The protein below binds the small molecule below.
Small molecule (SMILES): Nc1ncnc2c1ncn2[C@@H]1O[C@H](COP(=O)(O)OP(=O)(O)OP(O)(O)=S)[C@@H](O)[C@H]1O

Sequence of chain 1.B:
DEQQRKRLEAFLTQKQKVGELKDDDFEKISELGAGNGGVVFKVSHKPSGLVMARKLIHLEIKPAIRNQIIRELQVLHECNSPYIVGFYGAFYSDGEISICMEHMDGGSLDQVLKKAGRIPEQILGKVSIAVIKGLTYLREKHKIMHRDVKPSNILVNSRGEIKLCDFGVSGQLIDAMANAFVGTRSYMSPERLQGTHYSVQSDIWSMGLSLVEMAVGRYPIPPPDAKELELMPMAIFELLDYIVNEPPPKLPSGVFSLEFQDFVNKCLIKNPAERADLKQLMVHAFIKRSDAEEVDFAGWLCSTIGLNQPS

Binding-site contacts:
Ligand atom O2B contacts residue GLY99 of chain 1.B at 3.4 Å.
Ligand atom O3A contacts residue MG1 of chain 1.I at 2.1 Å.
Ligand atom C2 contacts residue LEU96 of chain 1.B at 3.6 Å (hydrophobic).
Ligand atom O2' contacts residue LEU96 of chain 1.B at 3.7 Å.
Ligand atom O3G contacts residue ASP212 of chain 1.B at 3.8 Å.
Ligand atom O2' contacts residue GLN175 of chain 1.B at 2.5 Å (h-bond).
Ligand atom C8 contacts residue VAL104 of chain 1.B at 3.7 Å (hydrophobic).
Ligand atom N6 contacts residue MET165 of chain 1.B at 3.3 Å.
Ligand atom O5' contacts residue MG1 of chain 1.I at 3.0 Å.
Ligand atom O3B contacts residue LYS214 of chain 1.B at 2.9 Å (salt-bridge).
Ligand atom O3G contacts residue LCJ1 of chain 1.K at 3.6 Å.
Ligand atom O3G contacts residue LYS214 of chain 1.B at 3.7 Å.
Ligand atom O3B contacts residue SER216 of chain 1.B at 3.7 Å.
Ligand atom C5' contacts residue SER216 of chain 1.B at 3.5 Å.
Ligand atom C5' contacts residue MG1 of chain 1.I at 3.6 Å.
Ligand atom C6 contacts residue LEU219 of chain 1.B at 3.5 Å (hydrophobic).
Ligand atom PB contacts residue MG1 of chain 1.I at 3.5 Å.
Ligand atom S1G contacts residue LYS214 of chain 1.B at 3.4 Å (salt-bridge).
Ligand atom PA contacts residue MG1 of chain 1.I at 2.8 Å.
Ligand atom O2' contacts residue SER172 of chain 1.B at 3.7 Å.
Ligand atom C2' contacts residue GLN175 of chain 1.B at 3.8 Å.
Ligand atom N6 contacts residue LEU219 of chain 1.B at 3.3 Å.
Ligand atom S1G contacts residue ASN100 of chain 1.B at 3.8 Å.
Ligand atom C2' contacts residue SER172 of chain 1.B at 3.7 Å.
Ligand atom O1B contacts residue SER216 of chain 1.B at 3.5 Å (h-bond).
Ligand atom O2A contacts residue GLY99 of chain 1.B at 3.4 Å.
Ligand atom O2G contacts residue LYS214 of chain 1.B at 1.3 Å (salt-bridge).
Ligand atom O3' contacts residue GLN175 of chain 1.B at 3.6 Å.
Ligand atom S1G contacts residue ARG689 of chain 1.A at 3.7 Å.
Ligand atom PA contacts residue LYS119 of chain 1.B at 3.7 Å.
Ligand atom O2A contacts residue ALA98 of chain 1.B at 3.8 Å.
Ligand atom O2G contacts residue ASP212 of chain 1.B at 3.5 Å (salt-bridge).
Ligand atom O3' contacts residue GLY97 of chain 1.B at 3.5 Å.
Ligand atom O3G contacts residue MG1 of chain 1.I at 2.9 Å.
Ligand atom N1 contacts residue ALA117 of chain 1.B at 3.8 Å.
Ligand atom PG contacts residue LYS214 of chain 1.B at 2.5 Å.
Ligand atom O1A contacts residue LYS119 of chain 1.B at 2.5 Å (salt-bridge).
Ligand atom N7 contacts residue MET165 of chain 1.B at 3.3 Å.
Ligand atom O1A contacts residue MG1 of chain 1.I at 3.0 Å.
Ligand atom O3G contacts residue ASN217 of chain 1.B at 3.7 Å.

Sequence of chain 1.A:
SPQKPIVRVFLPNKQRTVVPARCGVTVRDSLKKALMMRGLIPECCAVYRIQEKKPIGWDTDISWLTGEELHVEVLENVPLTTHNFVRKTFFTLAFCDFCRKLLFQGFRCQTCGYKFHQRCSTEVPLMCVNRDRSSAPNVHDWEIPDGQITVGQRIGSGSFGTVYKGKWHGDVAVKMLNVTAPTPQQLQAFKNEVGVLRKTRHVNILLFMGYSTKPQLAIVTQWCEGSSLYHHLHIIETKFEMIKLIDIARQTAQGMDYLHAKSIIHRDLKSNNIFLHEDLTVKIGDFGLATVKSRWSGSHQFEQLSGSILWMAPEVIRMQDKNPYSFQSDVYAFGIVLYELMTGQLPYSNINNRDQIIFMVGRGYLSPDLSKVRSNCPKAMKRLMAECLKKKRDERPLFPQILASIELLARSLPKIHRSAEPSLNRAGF